Sequence of chain 1.A:
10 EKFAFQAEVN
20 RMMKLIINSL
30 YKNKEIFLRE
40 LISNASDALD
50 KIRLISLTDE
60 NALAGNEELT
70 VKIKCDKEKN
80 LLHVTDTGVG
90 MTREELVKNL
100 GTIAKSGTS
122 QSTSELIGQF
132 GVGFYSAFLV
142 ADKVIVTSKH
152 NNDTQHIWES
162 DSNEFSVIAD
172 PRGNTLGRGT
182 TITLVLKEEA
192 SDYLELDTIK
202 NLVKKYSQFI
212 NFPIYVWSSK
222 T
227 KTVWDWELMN

The protein below binds the small molecule below.
Small molecule (SMILES): COC(=O)c1c(O)cc(O)c(Cl)c1CCc1nccn1Cc1ccccc1

Binding-site contacts:
Ligand atom CAZ contacts residue ILE183 of chain 1.A at 3.9 Å (hydrophobic).
Ligand atom CAM contacts residue ALA44 of chain 1.A at 4.0 Å (hydrophobic).
Ligand atom CAP contacts residue PHE131 of chain 1.A at 3.5 Å (hydrophobic).
Ligand atom CAZ contacts residue ASN43 of chain 1.A at 4.0 Å.
Ligand atom CL contacts residue THR181 of chain 1.A at 3.7 Å.
Ligand atom CAG contacts residue LEU95 of chain 1.A at 4.1 Å (hydrophobic).
Ligand atom OAD contacts residue ILE183 of chain 1.A at 3.5 Å.
Ligand atom NAQ contacts residue MET90 of chain 1.A at 3.8 Å.
Ligand atom CAI contacts residue PHE131 of chain 1.A at 3.5 Å (hydrophobic).
Ligand atom CAX contacts residue MET90 of chain 1.A at 3.8 Å (hydrophobic).
Ligand atom CAV contacts residue ILE183 of chain 1.A at 3.6 Å (hydrophobic).
Ligand atom OAB contacts residue ASN43 of chain 1.A at 3.8 Å.
Ligand atom CAI contacts residue MET90 of chain 1.A at 3.9 Å (hydrophobic).
Ligand atom CAJ contacts residue MET90 of chain 1.A at 3.5 Å (hydrophobic).
Ligand atom OAC contacts residue THR181 of chain 1.A at 3.5 Å (h-bond).
Ligand atom CAF contacts residue TRP159 of chain 1.A at 4.0 Å (hydrophobic).
Ligand atom CAL contacts residue PHE131 of chain 1.A at 3.4 Å (hydrophobic).
Ligand atom CAG contacts residue ASN98 of chain 1.A at 3.6 Å.
Ligand atom CAL contacts residue MET90 of chain 1.A at 4.1 Å (hydrophobic).
Ligand atom CAV contacts residue ASN43 of chain 1.A at 3.6 Å.
Ligand atom NBA contacts residue PHE131 of chain 1.A at 3.5 Å.
Ligand atom CAU contacts residue THR181 of chain 1.A at 4.0 Å.
Ligand atom CAX contacts residue PHE131 of chain 1.A at 3.5 Å (hydrophobic).
Ligand atom CAM contacts residue ASP85 of chain 1.A at 3.6 Å.
Ligand atom CAF contacts residue ASN98 of chain 1.A at 3.9 Å.
Ligand atom CL contacts residue MET90 of chain 1.A at 3.8 Å.
Ligand atom NAQ contacts residue PHE131 of chain 1.A at 3.4 Å.
Ligand atom CAN contacts residue PHE131 of chain 1.A at 3.5 Å (hydrophobic).
Ligand atom NBA contacts residue MET90 of chain 1.A at 4.0 Å.
Ligand atom CAJ contacts residue ASN98 of chain 1.A at 3.8 Å.
Ligand atom OAC contacts residue ALA47 of chain 1.A at 3.3 Å.
Ligand atom CAI contacts residue GLU94 of chain 1.A at 3.9 Å.
Ligand atom CAG contacts residue MET90 of chain 1.A at 3.8 Å (hydrophobic).
Ligand atom CAO contacts residue MET90 of chain 1.A at 3.6 Å (hydrophobic).
Ligand atom CAU contacts residue ASP85 of chain 1.A at 3.6 Å.
Ligand atom OAC contacts residue ASP85 of chain 1.A at 2.8 Å (salt-bridge).
Ligand atom CAM contacts residue ILE183 of chain 1.A at 4.0 Å (hydrophobic).
Ligand atom CAM contacts residue ASN43 of chain 1.A at 4.0 Å.
Ligand atom OAD contacts residue ASN43 of chain 1.A at 3.5 Å.
Ligand atom OAR contacts residue ILE183 of chain 1.A at 3.5 Å.